Binding-site contacts:
Ligand atom C10 contacts residue LEU148 of chain 1.A at 3.4 Å (hydrophobic).
Ligand atom O6 contacts residue VAL36 of chain 1.A at 3.7 Å.
Ligand atom C12 contacts residue LEU148 of chain 1.A at 3.6 Å (hydrophobic).
Ligand atom C25 contacts residue PHE160 of chain 1.A at 3.6 Å (hydrophobic).
Ligand atom N15 contacts residue ALA49 of chain 1.A at 3.4 Å.
Ligand atom C20 contacts residue SER158 of chain 1.A at 3.3 Å.
Ligand atom C26 contacts residue MET82 of chain 1.A at 3.5 Å (hydrophobic).
Ligand atom N13 contacts residue LEU99 of chain 1.A at 3.1 Å (h-bond).
Ligand atom C19 contacts residue SER158 of chain 1.A at 3.3 Å.
Ligand atom O23 contacts residue PHE160 of chain 1.A at 2.7 Å (h-bond).
Ligand atom C26 contacts residue VAL80 of chain 1.A at 3.7 Å (hydrophobic).
Ligand atom N15 contacts residue GLU97 of chain 1.A at 2.4 Å (salt-bridge).
Ligand atom N15 contacts residue LEU99 of chain 1.A at 3.5 Å (h-bond).
Ligand atom C22 contacts residue GLU67 of chain 1.A at 3.3 Å.
Ligand atom C27 contacts residue MET82 of chain 1.A at 3.7 Å (hydrophobic).
Ligand atom C12 contacts residue LEU99 of chain 1.A at 3.5 Å (hydrophobic).
Ligand atom C7 contacts residue VAL36 of chain 1.A at 3.5 Å (hydrophobic).
Ligand atom O23 contacts residue GLU67 of chain 1.A at 2.3 Å (salt-bridge).
Ligand atom C25 contacts residue VAL80 of chain 1.A at 3.5 Å (hydrophobic).
Ligand atom C33 contacts residue ASP145 of chain 1.A at 3.6 Å.
Ligand atom C21 contacts residue MET96 of chain 1.A at 3.6 Å (hydrophobic).
Ligand atom N34 contacts residue ASP145 of chain 1.A at 3.7 Å.
Ligand atom C20 contacts residue ASP159 of chain 1.A at 3.3 Å.
Ligand atom C29 contacts residue ASP159 of chain 1.A at 3.7 Å.
Ligand atom C8 contacts residue VAL36 of chain 1.A at 3.7 Å (hydrophobic).
Ligand atom N13 contacts residue LEU148 of chain 1.A at 3.4 Å.
Ligand atom C5 contacts residue VAL36 of chain 1.A at 3.7 Å (hydrophobic).
Ligand atom C18 contacts residue SER158 of chain 1.A at 3.2 Å.
Ligand atom N15 contacts residue PHE98 of chain 1.A at 3.6 Å.
Ligand atom C11 contacts residue LEU148 of chain 1.A at 3.5 Å (hydrophobic).
Ligand atom N9 contacts residue VAL36 of chain 1.A at 3.7 Å.
Ligand atom O6 contacts residue GLY29 of chain 1.A at 3.4 Å.
Ligand atom C14 contacts residue LEU148 of chain 1.A at 3.2 Å (hydrophobic).
Ligand atom O23 contacts residue ASP159 of chain 1.A at 3.7 Å.
Ligand atom C31 contacts residue VAL36 of chain 1.A at 3.5 Å (hydrophobic).
Ligand atom C21 contacts residue ASP159 of chain 1.A at 3.3 Å.
Ligand atom C14 contacts residue ALA49 of chain 1.A at 3.6 Å (hydrophobic).
Ligand atom C28 contacts residue GLU67 of chain 1.A at 3.3 Å.
Ligand atom N16 contacts residue LEU148 of chain 1.A at 3.2 Å.
Ligand atom C20 contacts residue MET96 of chain 1.A at 3.7 Å (hydrophobic).

A protein and the small-molecule ligand that binds it are described below.
Small molecule (SMILES): C[C@H]1CN(C(=O)c2cn(-c3ccnc(N)n3)c3cc(C#CC4(O)CCCCC4)ccc23)CCN1

Sequence of chain 1.A:
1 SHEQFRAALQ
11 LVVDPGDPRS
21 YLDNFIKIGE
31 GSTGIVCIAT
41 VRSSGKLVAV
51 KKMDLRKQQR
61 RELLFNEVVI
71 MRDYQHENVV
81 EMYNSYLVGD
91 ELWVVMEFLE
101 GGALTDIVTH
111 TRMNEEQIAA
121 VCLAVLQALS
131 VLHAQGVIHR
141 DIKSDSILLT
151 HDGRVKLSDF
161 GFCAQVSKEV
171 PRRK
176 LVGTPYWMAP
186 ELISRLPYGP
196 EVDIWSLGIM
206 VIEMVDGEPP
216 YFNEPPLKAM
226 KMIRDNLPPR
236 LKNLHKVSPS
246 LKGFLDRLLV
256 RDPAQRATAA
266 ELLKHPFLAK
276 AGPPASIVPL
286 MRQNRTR